Binding-site contacts:
Ligand atom P1 contacts residue LYS78 of chain 1.A at 3.8 Å.
Ligand atom O4P contacts residue ARG81 of chain 1.A at 2.8 Å (salt-bridge).
Ligand atom O5P contacts residue GLU43 of chain 1.A at 4.0 Å.
Ligand atom O6P contacts residue ASP40 of chain 1.A at 3.3 Å (salt-bridge).
Ligand atom N3 contacts residue TYR109 of chain 1.A at 3.4 Å.
Ligand atom C5M contacts residue TYR107 of chain 1.A at 3.8 Å (hydrophobic).
Ligand atom C2 contacts residue ASP77 of chain 1.A at 4.0 Å.
Ligand atom O6P contacts residue TYR107 of chain 1.A at 4.1 Å.
Ligand atom O4 contacts residue TYR109 of chain 1.A at 3.9 Å.
Ligand atom C5 contacts residue TYR107 of chain 1.A at 4.0 Å (hydrophobic).
Ligand atom C4 contacts residue LEU83 of chain 1.A at 3.7 Å (hydrophobic).
Ligand atom C5 contacts residue LEU83 of chain 1.A at 4.0 Å (hydrophobic).
Ligand atom O6P contacts residue CA1 of chain 1.B at 3.1 Å.
Ligand atom C5' contacts residue TYR107 of chain 1.A at 3.5 Å (hydrophobic).
Ligand atom N3 contacts residue LEU83 of chain 1.A at 3.9 Å.
Ligand atom C2 contacts residue TYR109 of chain 1.A at 3.9 Å (hydrophobic).
Ligand atom C2' contacts residue TYR109 of chain 1.A at 3.5 Å (hydrophobic).
Ligand atom C5M contacts residue LEU36 of chain 1.A at 4.0 Å (hydrophobic).
Ligand atom C3' contacts residue TYR107 of chain 1.A at 3.9 Å (hydrophobic).
Ligand atom P2 contacts residue ARG35 of chain 1.A at 3.6 Å.
Ligand atom O3' contacts residue LYS78 of chain 1.A at 3.5 Å (salt-bridge).
Ligand atom O4 contacts residue LEU37 of chain 1.A at 3.8 Å.
Ligand atom O3P contacts residue LYS78 of chain 1.A at 2.8 Å (salt-bridge).
Ligand atom O2P contacts residue TYR79 of chain 1.A at 2.6 Å (h-bond).
Ligand atom O4P contacts residue ARG35 of chain 1.A at 3.0 Å (salt-bridge).
Ligand atom O4 contacts residue LEU83 of chain 1.A at 3.7 Å.
Ligand atom O4' contacts residue ARG81 of chain 1.A at 3.1 Å (salt-bridge).
Ligand atom O5' contacts residue ARG35 of chain 1.A at 3.6 Å.
Ligand atom O2 contacts residue ASP77 of chain 1.A at 3.9 Å.
Ligand atom C5M contacts residue ARG35 of chain 1.A at 3.7 Å.
Ligand atom O2 contacts residue TYR109 of chain 1.A at 3.9 Å.
Ligand atom O6P contacts residue ARG35 of chain 1.A at 2.9 Å (salt-bridge).
Ligand atom P2 contacts residue ARG81 of chain 1.A at 4.0 Å.
Ligand atom O5' contacts residue ARG81 of chain 1.A at 3.0 Å (salt-bridge).
Ligand atom P1 contacts residue TYR79 of chain 1.A at 3.6 Å.
Ligand atom C4 contacts residue TYR109 of chain 1.A at 3.7 Å (hydrophobic).
Ligand atom O3P contacts residue TYR79 of chain 1.A at 3.6 Å (h-bond).
Ligand atom C4' contacts residue ARG81 of chain 1.A at 3.8 Å.
Ligand atom C2' contacts residue TYR107 of chain 1.A at 3.8 Å (hydrophobic).
Ligand atom P2 contacts residue CA1 of chain 1.B at 4.1 Å.

Sequence of chain 1.A:
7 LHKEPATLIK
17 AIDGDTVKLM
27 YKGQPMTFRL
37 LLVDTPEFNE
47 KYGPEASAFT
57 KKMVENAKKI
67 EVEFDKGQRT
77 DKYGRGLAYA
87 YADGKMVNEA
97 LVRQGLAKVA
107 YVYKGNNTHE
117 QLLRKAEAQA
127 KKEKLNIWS

This protein binds this small molecule.
Small molecule (SMILES): Cc1cn([C@H]2C[C@H](OP(=O)(O)O)[C@@H](COP(=O)(O)O)O2)c(=O)[nH]c1=O